Binding-site contacts:
Ligand atom CZ contacts residue GLU98 of chain 1.B at 4.0 Å.
Ligand atom CA contacts residue GLY99 of chain 1.B at 3.7 Å.
Ligand atom CE2 contacts residue GLU98 of chain 1.B at 3.9 Å.
Ligand atom O1 contacts residue GLY99 of chain 1.B at 3.7 Å.
Ligand atom O2 contacts residue GLU143 of chain 1.B at 3.0 Å (salt-bridge).
Ligand atom O1 contacts residue LEU101 of chain 1.B at 3.6 Å (h-bond).
Ligand atom O contacts residue GLY47 of chain 1.B at 3.5 Å (h-bond).
Ligand atom CD2 contacts residue GLY99 of chain 1.B at 3.5 Å.
Ligand atom N2 contacts residue GLU143 of chain 1.B at 3.2 Å (salt-bridge).
Ligand atom CD2 contacts residue VAL46 of chain 1.B at 3.9 Å (hydrophobic).
Ligand atom C1 contacts residue GLU143 of chain 1.B at 3.8 Å.
Ligand atom C1 contacts residue CYS100 of chain 1.B at 3.9 Å (hydrophobic).
Ligand atom C1 contacts residue NI1 of chain 1.E at 3.0 Å.
Ligand atom CE1 contacts residue HIS142 of chain 1.B at 3.8 Å.
Ligand atom O2 contacts residue HIS146 of chain 1.B at 2.8 Å (h-bond).
Ligand atom N2 contacts residue LEU48 of chain 1.B at 4.0 Å.
Ligand atom C contacts residue VAL46 of chain 1.B at 3.7 Å (hydrophobic).
Ligand atom O2 contacts residue NI1 of chain 1.E at 2.5 Å (h-bond).
Ligand atom O1 contacts residue NI1 of chain 1.E at 2.1 Å (h-bond).
Ligand atom O2 contacts residue GLN52 of chain 1.B at 2.6 Å (h-bond).
Ligand atom CD1 contacts residue HIS142 of chain 1.B at 3.5 Å.
Ligand atom C1 contacts residue HIS142 of chain 1.B at 3.7 Å.
Ligand atom C1 contacts residue GLY47 of chain 1.B at 3.7 Å.
Ligand atom N2 contacts residue GLN52 of chain 1.B at 3.1 Å (h-bond).
Ligand atom CE2 contacts residue GLY99 of chain 1.B at 3.8 Å.
Ligand atom N contacts residue LEU101 of chain 1.B at 3.5 Å.
Ligand atom N2 contacts residue NI1 of chain 1.E at 3.1 Å (h-bond).
Ligand atom O2 contacts residue HIS142 of chain 1.B at 3.5 Å (h-bond).
Ligand atom N contacts residue GLY47 of chain 1.B at 3.4 Å (h-bond).
Ligand atom CG contacts residue VAL46 of chain 1.B at 3.7 Å (hydrophobic).
Ligand atom N2 contacts residue GLY47 of chain 1.B at 3.1 Å (h-bond).
Ligand atom O contacts residue VAL46 of chain 1.B at 2.5 Å (h-bond).
Ligand atom CG contacts residue GLY99 of chain 1.B at 3.7 Å.
Ligand atom CB contacts residue HIS142 of chain 1.B at 4.0 Å.
Ligand atom CB contacts residue VAL46 of chain 1.B at 3.6 Å (hydrophobic).
Ligand atom O1 contacts residue HIS142 of chain 1.B at 2.8 Å (h-bond).
Ligand atom O contacts residue GLY45 of chain 1.B at 3.2 Å.
Ligand atom CB contacts residue GLU143 of chain 1.B at 4.0 Å.
Ligand atom O1 contacts residue CYS100 of chain 1.B at 3.0 Å (h-bond).
Ligand atom C1 contacts residue LEU101 of chain 1.B at 3.8 Å (hydrophobic).

This small molecule binds to this protein.
Small molecule (SMILES): O=C(NO)N[C@@H](Cc1ccccc1)C(=O)O

Sequence of chain 1.B:
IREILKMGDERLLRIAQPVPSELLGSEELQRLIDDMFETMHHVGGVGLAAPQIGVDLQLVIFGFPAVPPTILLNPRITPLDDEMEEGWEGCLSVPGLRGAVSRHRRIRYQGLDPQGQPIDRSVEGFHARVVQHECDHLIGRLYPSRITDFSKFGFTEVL